The protein below binds the small molecule below.
Small molecule (SMILES): Nc1ncnc2c1ncn2[C@@H]1O[C@H](CO)[C@@H](O)[C@H]1O

Sequence of chain 1.B:
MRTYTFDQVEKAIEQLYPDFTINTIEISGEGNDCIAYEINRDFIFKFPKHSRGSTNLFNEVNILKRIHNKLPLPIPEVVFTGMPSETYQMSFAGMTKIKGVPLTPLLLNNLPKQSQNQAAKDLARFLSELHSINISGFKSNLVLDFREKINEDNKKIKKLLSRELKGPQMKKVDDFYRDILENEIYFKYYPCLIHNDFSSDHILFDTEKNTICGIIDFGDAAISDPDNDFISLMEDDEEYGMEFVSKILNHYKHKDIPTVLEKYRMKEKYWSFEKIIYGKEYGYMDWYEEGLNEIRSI

Binding-site contacts:
Ligand atom C8 contacts residue ILE44 of chain 1.B at 3.9 Å (hydrophobic).
Ligand atom N1 contacts residue LYS97 of chain 1.B at 3.6 Å.
Ligand atom N7 contacts residue ILE44 of chain 1.B at 3.9 Å.
Ligand atom C5 contacts residue ILE216 of chain 1.B at 4.3 Å (hydrophobic).
Ligand atom N1 contacts residue ILE98 of chain 1.B at 2.8 Å (h-bond).
Ligand atom C6 contacts residue PRO76 of chain 1.B at 4.3 Å (hydrophobic).
Ligand atom C2' contacts residue ILE216 of chain 1.B at 3.7 Å (hydrophobic).
Ligand atom N7 contacts residue ASP217 of chain 1.B at 4.3 Å.
Ligand atom C8 contacts residue ASP217 of chain 1.B at 4.1 Å.
Ligand atom C6 contacts residue ILE44 of chain 1.B at 3.7 Å (hydrophobic).
Ligand atom C5 contacts residue ILE44 of chain 1.B at 3.6 Å (hydrophobic).
Ligand atom N9 contacts residue ILE216 of chain 1.B at 3.9 Å.
Ligand atom N3 contacts residue LEU204 of chain 1.B at 4.2 Å.
Ligand atom N6 contacts residue MET95 of chain 1.B at 4.1 Å.
Ligand atom C8 contacts residue ILE216 of chain 1.B at 4.0 Å (hydrophobic).
Ligand atom C4 contacts residue ILE216 of chain 1.B at 4.2 Å (hydrophobic).
Ligand atom O5' contacts residue ASP217 of chain 1.B at 3.2 Å (salt-bridge).
Ligand atom C6 contacts residue THR96 of chain 1.B at 3.8 Å.
Ligand atom N6 contacts residue ILE44 of chain 1.B at 4.2 Å.
Ligand atom N1 contacts residue LEU204 of chain 1.B at 4.4 Å.
Ligand atom N1 contacts residue ILE44 of chain 1.B at 4.0 Å.
Ligand atom C4 contacts residue ILE44 of chain 1.B at 3.7 Å (hydrophobic).
Ligand atom C6 contacts residue ILE98 of chain 1.B at 4.0 Å (hydrophobic).
Ligand atom C2 contacts residue LEU204 of chain 1.B at 3.8 Å (hydrophobic).
Ligand atom N3 contacts residue ILE98 of chain 1.B at 4.0 Å.
Ligand atom C2 contacts residue LYS97 of chain 1.B at 3.9 Å.
Ligand atom O4' contacts residue SER28 of chain 1.B at 3.8 Å.
Ligand atom N3 contacts residue ILE44 of chain 1.B at 4.0 Å.
Ligand atom C6 contacts residue ILE216 of chain 1.B at 4.1 Å (hydrophobic).
Ligand atom C1' contacts residue ILE216 of chain 1.B at 4.3 Å (hydrophobic).
Ligand atom N1 contacts residue THR96 of chain 1.B at 3.8 Å.
Ligand atom C5' contacts residue ILE216 of chain 1.B at 3.8 Å (hydrophobic).
Ligand atom O2' contacts residue LEU204 of chain 1.B at 4.2 Å.
Ligand atom C2 contacts residue ILE98 of chain 1.B at 3.1 Å (hydrophobic).
Ligand atom C5' contacts residue ASP217 of chain 1.B at 3.5 Å.
Ligand atom C2 contacts residue ILE44 of chain 1.B at 4.1 Å (hydrophobic).
Ligand atom N6 contacts residue THR96 of chain 1.B at 3.1 Å (h-bond).
Ligand atom N9 contacts residue ILE44 of chain 1.B at 4.2 Å.
Ligand atom O3' contacts residue SER28 of chain 1.B at 3.7 Å.
Ligand atom N6 contacts residue PRO76 of chain 1.B at 3.4 Å.